Sequence of chain 1.B:
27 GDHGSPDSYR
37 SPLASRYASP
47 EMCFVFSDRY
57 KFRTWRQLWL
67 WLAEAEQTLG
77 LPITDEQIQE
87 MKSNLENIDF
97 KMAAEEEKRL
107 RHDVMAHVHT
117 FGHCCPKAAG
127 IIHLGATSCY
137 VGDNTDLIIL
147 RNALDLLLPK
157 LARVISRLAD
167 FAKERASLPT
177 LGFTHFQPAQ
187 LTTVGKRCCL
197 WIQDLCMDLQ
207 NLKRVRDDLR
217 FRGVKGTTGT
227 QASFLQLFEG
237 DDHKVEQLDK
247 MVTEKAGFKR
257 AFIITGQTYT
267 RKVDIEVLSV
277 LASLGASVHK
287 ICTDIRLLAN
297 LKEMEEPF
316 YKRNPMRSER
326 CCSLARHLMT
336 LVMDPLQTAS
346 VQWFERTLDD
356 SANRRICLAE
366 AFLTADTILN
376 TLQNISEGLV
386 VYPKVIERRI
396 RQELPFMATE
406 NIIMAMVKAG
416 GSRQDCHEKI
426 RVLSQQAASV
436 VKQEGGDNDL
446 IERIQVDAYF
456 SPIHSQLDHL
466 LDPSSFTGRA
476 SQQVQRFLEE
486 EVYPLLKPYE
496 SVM

This protein binds this small molecule.
Small molecule (SMILES): O=C(O)C[C@H](Nc1ncnc2c1ncn2[C@@H]1O[C@H](COP(=O)(O)O)[C@@H](O)[C@H]1O)C(=O)O

Sequence of chain 1.C:
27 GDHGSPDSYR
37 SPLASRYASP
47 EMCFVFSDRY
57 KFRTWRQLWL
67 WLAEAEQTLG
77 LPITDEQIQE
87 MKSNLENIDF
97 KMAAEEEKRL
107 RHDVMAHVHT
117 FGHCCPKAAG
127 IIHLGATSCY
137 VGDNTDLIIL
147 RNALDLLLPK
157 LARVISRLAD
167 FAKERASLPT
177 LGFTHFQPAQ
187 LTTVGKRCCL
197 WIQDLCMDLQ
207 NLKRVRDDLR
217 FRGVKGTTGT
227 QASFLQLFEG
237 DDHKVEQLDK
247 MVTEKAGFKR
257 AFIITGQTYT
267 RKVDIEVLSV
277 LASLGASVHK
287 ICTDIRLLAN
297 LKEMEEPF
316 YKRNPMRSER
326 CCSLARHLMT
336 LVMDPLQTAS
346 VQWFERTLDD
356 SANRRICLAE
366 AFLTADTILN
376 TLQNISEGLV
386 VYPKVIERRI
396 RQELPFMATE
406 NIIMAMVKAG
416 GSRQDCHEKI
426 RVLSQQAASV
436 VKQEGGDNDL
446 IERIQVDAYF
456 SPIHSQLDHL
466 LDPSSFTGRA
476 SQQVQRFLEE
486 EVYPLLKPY

Sequence of chain 1.A:
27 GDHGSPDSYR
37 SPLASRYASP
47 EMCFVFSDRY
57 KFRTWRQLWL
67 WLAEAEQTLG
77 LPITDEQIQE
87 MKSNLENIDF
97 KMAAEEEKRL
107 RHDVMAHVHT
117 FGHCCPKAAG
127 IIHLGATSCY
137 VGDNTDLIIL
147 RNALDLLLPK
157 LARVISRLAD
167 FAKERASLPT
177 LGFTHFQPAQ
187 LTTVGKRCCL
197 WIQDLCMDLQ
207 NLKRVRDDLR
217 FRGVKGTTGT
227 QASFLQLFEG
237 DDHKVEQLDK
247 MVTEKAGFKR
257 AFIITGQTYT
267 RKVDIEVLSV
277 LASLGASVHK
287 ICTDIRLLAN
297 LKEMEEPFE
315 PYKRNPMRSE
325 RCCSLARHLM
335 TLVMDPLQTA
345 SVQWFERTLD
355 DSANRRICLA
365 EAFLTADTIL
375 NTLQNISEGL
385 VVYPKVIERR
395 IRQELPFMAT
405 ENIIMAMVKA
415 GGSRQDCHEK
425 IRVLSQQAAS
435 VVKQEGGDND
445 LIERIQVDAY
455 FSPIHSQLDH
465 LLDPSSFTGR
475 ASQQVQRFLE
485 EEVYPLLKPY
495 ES

Binding-site contacts:
Ligand atom C6 contacts residue GLN263 of chain 1.B at 3.5 Å.
Ligand atom C62 contacts residue THR180 of chain 1.A at 3.4 Å.
Ligand atom O2A contacts residue SER356 of chain 1.B at 2.6 Å (h-bond).
Ligand atom O3' contacts residue ARG107 of chain 1.B at 3.3 Å (salt-bridge).
Ligand atom N1 contacts residue ARG351 of chain 1.B at 3.5 Å (salt-bridge).
Ligand atom PA contacts residue TYR43 of chain 1.C at 3.3 Å.
Ligand atom O2A contacts residue ALA357 of chain 1.B at 3.5 Å (h-bond).
Ligand atom O5' contacts residue ARG360 of chain 1.B at 3.8 Å.
Ligand atom O5' contacts residue ARG325 of chain 1.C at 3.3 Å (salt-bridge).
Ligand atom N1 contacts residue GLN263 of chain 1.B at 3.3 Å (h-bond).
Ligand atom O3A contacts residue MET321 of chain 1.C at 3.4 Å.
Ligand atom O3A contacts residue ARG325 of chain 1.C at 3.1 Å (salt-bridge).
Ligand atom O3' contacts residue ASP109 of chain 1.B at 3.2 Å (salt-bridge).
Ligand atom O67 contacts residue SER134 of chain 1.B at 3.5 Å (h-bond).
Ligand atom O68 contacts residue SER134 of chain 1.B at 2.6 Å (h-bond).
Ligand atom N9 contacts residue HIS108 of chain 1.B at 3.6 Å.
Ligand atom C2 contacts residue SER134 of chain 1.B at 3.5 Å.
Ligand atom C4 contacts residue HIS108 of chain 1.B at 3.7 Å.
Ligand atom N6 contacts residue GLN263 of chain 1.B at 3.0 Å (h-bond).
Ligand atom O65 contacts residue THR180 of chain 1.A at 3.5 Å (h-bond).
Ligand atom O65 contacts residue HIS181 of chain 1.A at 3.4 Å.
Ligand atom O68 contacts residue THR133 of chain 1.B at 3.2 Å (h-bond).
Ligand atom N7 contacts residue HIS181 of chain 1.A at 3.1 Å (h-bond).
Ligand atom O66 contacts residue GLN263 of chain 1.B at 2.8 Å (h-bond).
Ligand atom O2A contacts residue ARG360 of chain 1.B at 2.8 Å (salt-bridge).
Ligand atom O1A contacts residue TYR43 of chain 1.C at 2.6 Å (h-bond).
Ligand atom O67 contacts residue HIS108 of chain 1.B at 2.6 Å (h-bond).
Ligand atom C64 contacts residue HIS108 of chain 1.B at 3.7 Å.
Ligand atom O65 contacts residue LYS317 of chain 1.C at 3.4 Å (salt-bridge).
Ligand atom O2' contacts residue HIS108 of chain 1.B at 3.5 Å.
Ligand atom O2' contacts residue ARG107 of chain 1.B at 2.7 Å (salt-bridge).
Ligand atom C64 contacts residue SER134 of chain 1.B at 3.4 Å.
Ligand atom O1A contacts residue ARG325 of chain 1.C at 3.2 Å (salt-bridge).
Ligand atom O1A contacts residue ARG42 of chain 1.C at 3.1 Å (salt-bridge).
Ligand atom O5' contacts residue ARG42 of chain 1.C at 3.3 Å (salt-bridge).
Ligand atom O2A contacts residue TYR43 of chain 1.C at 3.2 Å (h-bond).
Ligand atom O66 contacts residue THR180 of chain 1.A at 2.6 Å (h-bond).
Ligand atom O3' contacts residue HIS108 of chain 1.B at 3.4 Å.
Ligand atom C62 contacts residue HIS181 of chain 1.A at 3.6 Å.
Ligand atom PA contacts residue ARG325 of chain 1.C at 3.6 Å.